Sequence of chain 1.A:
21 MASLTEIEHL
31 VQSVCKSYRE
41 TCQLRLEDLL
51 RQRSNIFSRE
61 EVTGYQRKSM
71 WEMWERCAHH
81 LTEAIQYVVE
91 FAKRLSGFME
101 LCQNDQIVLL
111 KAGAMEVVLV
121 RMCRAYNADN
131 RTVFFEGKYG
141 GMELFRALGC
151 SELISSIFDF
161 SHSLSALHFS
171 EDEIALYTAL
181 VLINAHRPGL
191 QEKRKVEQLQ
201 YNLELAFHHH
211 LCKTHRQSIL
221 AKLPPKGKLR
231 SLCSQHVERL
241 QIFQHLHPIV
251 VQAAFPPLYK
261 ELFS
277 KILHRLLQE

Binding-site contacts:
Ligand atom F38 contacts residue CYS77 of chain 1.A at 3.4 Å.
Ligand atom N44 contacts residue CYS77 of chain 1.A at 3.0 Å.
Ligand atom C43 contacts residue LEU81 of chain 1.A at 3.5 Å (hydrophobic).
Ligand atom F41 contacts residue LEU153 of chain 1.A at 3.0 Å.
Ligand atom F18 contacts residue ILE154 of chain 1.A at 3.7 Å.
Ligand atom C17 contacts residue PHE145 of chain 1.A at 3.6 Å (hydrophobic).
Ligand atom C43 contacts residue ALA78 of chain 1.A at 3.7 Å (hydrophobic).
Ligand atom F42 contacts residue LEU153 of chain 1.A at 3.7 Å.
Ligand atom O19 contacts residue PHE135 of chain 1.A at 3.4 Å.
Ligand atom C16 contacts residue PHE145 of chain 1.A at 3.6 Å (hydrophobic).
Ligand atom O34 contacts residue ARG124 of chain 1.A at 2.7 Å (salt-bridge).
Ligand atom C13 contacts residue PHE145 of chain 1.A at 3.7 Å (hydrophobic).
Ligand atom C33 contacts residue ARG124 of chain 1.A at 3.6 Å.
Ligand atom F39 contacts residue ILE154 of chain 1.A at 3.1 Å.
Ligand atom O35 contacts residue GLN43 of chain 1.A at 3.4 Å (h-bond).
Ligand atom C6 contacts residue CYS77 of chain 1.A at 3.5 Å (hydrophobic).
Ligand atom N44 contacts residue LEU81 of chain 1.A at 3.7 Å.
Ligand atom F40 contacts residue HIS236 of chain 1.A at 3.6 Å.
Ligand atom O35 contacts residue ARG121 of chain 1.A at 3.3 Å (salt-bridge).
Ligand atom C8 contacts residue MET122 of chain 1.A at 3.7 Å (hydrophobic).
Ligand atom O34 contacts residue GLN43 of chain 1.A at 3.6 Å.
Ligand atom F42 contacts residue ILE157 of chain 1.A at 2.8 Å.
Ligand atom F41 contacts residue HIS236 of chain 1.A at 2.9 Å.
Ligand atom N44 contacts residue ALA78 of chain 1.A at 3.0 Å (h-bond).
Ligand atom F40 contacts residue MET115 of chain 1.A at 3.0 Å.
Ligand atom O19 contacts residue HIS80 of chain 1.A at 3.5 Å.
Ligand atom C23 contacts residue HIS80 of chain 1.A at 3.6 Å.
Ligand atom C45 contacts residue HIS236 of chain 1.A at 3.7 Å.
Ligand atom F46 contacts residue HIS236 of chain 1.A at 3.3 Å.
Ligand atom F18 contacts residue PHE158 of chain 1.A at 3.6 Å.
Ligand atom O20 contacts residue PHE135 of chain 1.A at 3.5 Å.
Ligand atom C6 contacts residue LEU81 of chain 1.A at 3.6 Å (hydrophobic).
Ligand atom O26 contacts residue MET122 of chain 1.A at 3.3 Å.
Ligand atom C14 contacts residue PHE145 of chain 1.A at 3.6 Å (hydrophobic).
Ligand atom F38 contacts residue LEU148 of chain 1.A at 3.4 Å.
Ligand atom O34 contacts residue LEU44 of chain 1.A at 3.3 Å (h-bond).
Ligand atom C7 contacts residue MET122 of chain 1.A at 3.7 Å (hydrophobic).
Ligand atom C15 contacts residue PHE145 of chain 1.A at 3.7 Å (hydrophobic).
Ligand atom C43 contacts residue CYS77 of chain 1.A at 3.2 Å (hydrophobic).
Ligand atom C23 contacts residue LEU81 of chain 1.A at 3.7 Å (hydrophobic).

A small-molecule ligand and the protein it binds are described below.
Small molecule (SMILES): N#Cc1cc2c(cc1C(F)(C(F)(F)F)C(F)(F)F)CC[C@H]1N(C(=O)C3CCC(C(=O)O)CC3)CC[C@@]21S(=O)(=O)c1ccc(F)cc1